Binding-site contacts:
Ligand atom N2 contacts residue ASN259 of chain 24.F at 2.9 Å (h-bond).
Ligand atom O6 contacts residue THR116 of chain 24.E at 3.5 Å.
Ligand atom C5 contacts residue ASN259 of chain 24.F at 3.7 Å.
Ligand atom C3 contacts residue ASN259 of chain 24.F at 3.8 Å.
Ligand atom C8 contacts residue LYS181 of chain 24.E at 4.1 Å.
Ligand atom O7 contacts residue LYS181 of chain 24.E at 3.9 Å.
Ligand atom O5 contacts residue ASN259 of chain 24.F at 2.4 Å (h-bond).
Ligand atom O5 contacts residue THR116 of chain 24.E at 4.0 Å.
Ligand atom C4 contacts residue ASN259 of chain 24.F at 4.2 Å.
Ligand atom C8 contacts residue ASN259 of chain 24.F at 4.4 Å.
Ligand atom O6 contacts residue LYS115 of chain 24.E at 4.4 Å.
Ligand atom C1 contacts residue ASN259 of chain 24.F at 1.4 Å.
Ligand atom C2 contacts residue ASN259 of chain 24.F at 2.4 Å.
Ligand atom C7 contacts residue ASN259 of chain 24.F at 3.1 Å.
Ligand atom O7 contacts residue ASN259 of chain 24.F at 2.9 Å (h-bond).

Sequence of chain 24.E:
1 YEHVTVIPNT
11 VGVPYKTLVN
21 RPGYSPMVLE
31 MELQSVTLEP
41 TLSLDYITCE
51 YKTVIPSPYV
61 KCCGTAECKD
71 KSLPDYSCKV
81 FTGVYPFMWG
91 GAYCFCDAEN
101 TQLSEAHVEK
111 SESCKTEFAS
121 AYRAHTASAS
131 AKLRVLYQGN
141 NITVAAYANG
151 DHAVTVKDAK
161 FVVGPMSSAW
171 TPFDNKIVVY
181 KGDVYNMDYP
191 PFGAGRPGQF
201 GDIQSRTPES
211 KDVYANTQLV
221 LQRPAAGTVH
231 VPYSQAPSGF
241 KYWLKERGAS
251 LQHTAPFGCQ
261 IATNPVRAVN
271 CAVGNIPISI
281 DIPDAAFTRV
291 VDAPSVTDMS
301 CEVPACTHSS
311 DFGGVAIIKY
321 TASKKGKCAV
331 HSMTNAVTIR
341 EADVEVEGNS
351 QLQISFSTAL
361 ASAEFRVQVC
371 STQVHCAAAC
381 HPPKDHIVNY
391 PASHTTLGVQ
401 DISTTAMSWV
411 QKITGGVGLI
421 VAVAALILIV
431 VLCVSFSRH

A small-molecule ligand and the protein it binds are described below.
Small molecule (SMILES): CC(=O)N[C@@H]1[C@@H](O)[C@H](O)[C@@H](CO)O[C@H]1O

Sequence of chain 24.F:
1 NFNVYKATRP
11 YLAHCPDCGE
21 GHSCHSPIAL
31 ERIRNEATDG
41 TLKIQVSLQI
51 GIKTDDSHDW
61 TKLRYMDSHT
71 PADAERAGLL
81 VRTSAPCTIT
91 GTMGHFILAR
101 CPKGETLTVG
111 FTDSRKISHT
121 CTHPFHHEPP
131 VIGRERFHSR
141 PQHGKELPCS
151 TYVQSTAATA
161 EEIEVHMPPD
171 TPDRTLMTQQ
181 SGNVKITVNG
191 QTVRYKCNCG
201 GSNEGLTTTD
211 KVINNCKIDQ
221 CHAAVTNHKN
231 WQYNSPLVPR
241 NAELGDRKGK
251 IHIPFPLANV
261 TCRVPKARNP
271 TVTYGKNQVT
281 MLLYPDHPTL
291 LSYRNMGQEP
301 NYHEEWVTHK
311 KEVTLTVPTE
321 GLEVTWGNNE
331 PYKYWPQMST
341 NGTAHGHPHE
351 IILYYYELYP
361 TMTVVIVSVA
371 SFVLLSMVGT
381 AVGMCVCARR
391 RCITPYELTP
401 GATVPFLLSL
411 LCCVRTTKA